This protein binds this small molecule.
Small molecule (SMILES): C[C@H]1CNc2nc(N)[nH]c(=O)c2N1

Sequence of chain 1.B:
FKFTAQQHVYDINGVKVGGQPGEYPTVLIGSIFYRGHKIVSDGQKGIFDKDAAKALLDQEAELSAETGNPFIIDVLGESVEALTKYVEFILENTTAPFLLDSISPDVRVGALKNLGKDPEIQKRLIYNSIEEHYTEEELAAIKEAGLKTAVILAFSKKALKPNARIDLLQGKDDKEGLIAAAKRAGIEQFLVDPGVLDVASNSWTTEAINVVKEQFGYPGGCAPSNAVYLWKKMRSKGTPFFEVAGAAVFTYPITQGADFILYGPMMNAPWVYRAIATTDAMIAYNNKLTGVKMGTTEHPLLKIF

Binding-site contacts:
Ligand atom C10 contacts residue NA1 of chain 1.I at 3.5 Å.
Ligand atom N12 contacts residue LEU264 of chain 1.B at 3.8 Å.
Ligand atom N06 contacts residue ASN130 of chain 1.B at 4.1 Å.
Ligand atom O11 contacts residue ASP195 of chain 1.B at 4.0 Å.
Ligand atom C10 contacts residue ASP195 of chain 1.B at 3.7 Å.
Ligand atom N03 contacts residue LEU155 of chain 1.B at 4.5 Å.
Ligand atom N07 contacts residue ASP195 of chain 1.B at 4.5 Å.
Ligand atom O11 contacts residue NA1 of chain 1.I at 2.5 Å (h-bond).
Ligand atom C04 contacts residue NA1 of chain 1.I at 3.9 Å.
Ligand atom O11 contacts residue VAL198 of chain 1.B at 4.4 Å.
Ligand atom N12 contacts residue VAL153 of chain 1.B at 3.8 Å.
Ligand atom N06 contacts residue ASP103 of chain 1.B at 4.3 Å.
Ligand atom C05 contacts residue LEU155 of chain 1.B at 3.8 Å (hydrophobic).
Ligand atom N06 contacts residue LEU155 of chain 1.B at 4.2 Å.
Ligand atom C10 contacts residue ALA225 of chain 1.B at 3.8 Å (hydrophobic).
Ligand atom C01 contacts residue ILE105 of chain 1.B at 4.5 Å (hydrophobic).
Ligand atom N12 contacts residue ASN130 of chain 1.B at 2.9 Å (h-bond).
Ligand atom N09 contacts residue LEU155 of chain 1.B at 3.6 Å.
Ligand atom C08 contacts residue ASN130 of chain 1.B at 3.9 Å.
Ligand atom C08 contacts residue ASP195 of chain 1.B at 3.1 Å.
Ligand atom N07 contacts residue ASN130 of chain 1.B at 3.1 Å (h-bond).
Ligand atom O11 contacts residue ALA225 of chain 1.B at 3.6 Å.
Ligand atom O11 contacts residue LEU155 of chain 1.B at 4.1 Å.
Ligand atom N09 contacts residue ASP195 of chain 1.B at 2.6 Å (salt-bridge).
Ligand atom C05 contacts residue ASN130 of chain 1.B at 4.0 Å.
Ligand atom C08 contacts residue LEU264 of chain 1.B at 4.2 Å (hydrophobic).
Ligand atom N07 contacts residue LEU155 of chain 1.B at 4.1 Å.
Ligand atom O11 contacts residue GLY197 of chain 1.B at 4.2 Å.
Ligand atom N03 contacts residue NA1 of chain 1.I at 3.5 Å (h-bond).
Ligand atom C08 contacts residue ALA225 of chain 1.B at 4.4 Å (hydrophobic).
Ligand atom C04 contacts residue LEU155 of chain 1.B at 4.0 Å (hydrophobic).
Ligand atom N12 contacts residue ASP195 of chain 1.B at 2.9 Å (salt-bridge).
Ligand atom N09 contacts residue ALA225 of chain 1.B at 3.6 Å.
Ligand atom C08 contacts residue LEU155 of chain 1.B at 4.0 Å (hydrophobic).
Ligand atom C10 contacts residue LEU155 of chain 1.B at 3.8 Å (hydrophobic).